The protein below binds the small molecule below.
Small molecule (SMILES): O=S(=O)(O)CCCNC(CO)(CO)CO

Binding-site contacts:
Ligand atom O3 contacts residue EDO1 of chain 1.FA at 2.9 Å.
Ligand atom O5 contacts residue ASP456 of chain 1.B at 4.1 Å.
Ligand atom O5 contacts residue VAL455 of chain 1.B at 3.6 Å.
Ligand atom S1 contacts residue VAL160 of chain 1.B at 4.1 Å.
Ligand atom O2 contacts residue EDO1 of chain 1.FA at 3.9 Å.
Ligand atom C2 contacts residue ASP456 of chain 1.B at 3.7 Å.
Ligand atom C5 contacts residue VAL455 of chain 1.B at 4.3 Å (hydrophobic).
Ligand atom O6 contacts residue ASP456 of chain 1.B at 3.2 Å (salt-bridge).
Ligand atom C6 contacts residue VAL455 of chain 1.B at 3.5 Å (hydrophobic).
Ligand atom S1 contacts residue HIS457 of chain 1.B at 4.0 Å.
Ligand atom C6 contacts residue TRP459 of chain 1.B at 3.6 Å (hydrophobic).
Ligand atom C3 contacts residue HIS457 of chain 1.B at 4.0 Å.
Ligand atom C7 contacts residue TRP459 of chain 1.B at 3.4 Å (hydrophobic).
Ligand atom O6 contacts residue TRP459 of chain 1.B at 2.8 Å (h-bond).
Ligand atom C1 contacts residue TRP459 of chain 1.B at 3.7 Å (hydrophobic).
Ligand atom O7 contacts residue TRP459 of chain 1.B at 4.3 Å.
Ligand atom O1 contacts residue EDO1 of chain 1.FA at 3.5 Å (h-bond).
Ligand atom N1 contacts residue HIS457 of chain 1.B at 4.2 Å.
Ligand atom C6 contacts residue ASP456 of chain 1.B at 3.9 Å.
Ligand atom C3 contacts residue TRP459 of chain 1.B at 3.8 Å (hydrophobic).
Ligand atom C2 contacts residue HIS457 of chain 1.B at 3.8 Å.
Ligand atom C1 contacts residue HIS457 of chain 1.B at 3.2 Å.
Ligand atom C1 contacts residue VAL160 of chain 1.B at 4.1 Å (hydrophobic).
Ligand atom S1 contacts residue EDO1 of chain 1.FA at 3.9 Å.
Ligand atom O2 contacts residue VAL160 of chain 1.B at 3.2 Å.
Ligand atom O6 contacts residue VAL455 of chain 1.B at 2.9 Å (h-bond).
Ligand atom C3 contacts residue ASP456 of chain 1.B at 3.6 Å.
Ligand atom O3 contacts residue HIS457 of chain 1.B at 4.4 Å.
Ligand atom S1 contacts residue GLN157 of chain 1.B at 4.4 Å.
Ligand atom O1 contacts residue HIS457 of chain 1.B at 3.0 Å.
Ligand atom C4 contacts residue TRP459 of chain 1.B at 4.2 Å (hydrophobic).
Ligand atom O3 contacts residue VAL160 of chain 1.B at 4.3 Å.
Ligand atom N1 contacts residue ASP456 of chain 1.B at 2.8 Å (salt-bridge).
Ligand atom C4 contacts residue ASP456 of chain 1.B at 3.5 Å.
Ligand atom O3 contacts residue GLN157 of chain 1.B at 3.4 Å.
Ligand atom O1 contacts residue GLN157 of chain 1.B at 4.2 Å.
Ligand atom O6 contacts residue GLU458 of chain 1.B at 3.3 Å (salt-bridge).
Ligand atom O6 contacts residue LEU454 of chain 1.B at 4.4 Å.
Ligand atom C5 contacts residue ASP456 of chain 1.B at 3.5 Å.
Ligand atom O6 contacts residue HIS457 of chain 1.B at 3.4 Å (h-bond).

Sequence of chain 1.B:
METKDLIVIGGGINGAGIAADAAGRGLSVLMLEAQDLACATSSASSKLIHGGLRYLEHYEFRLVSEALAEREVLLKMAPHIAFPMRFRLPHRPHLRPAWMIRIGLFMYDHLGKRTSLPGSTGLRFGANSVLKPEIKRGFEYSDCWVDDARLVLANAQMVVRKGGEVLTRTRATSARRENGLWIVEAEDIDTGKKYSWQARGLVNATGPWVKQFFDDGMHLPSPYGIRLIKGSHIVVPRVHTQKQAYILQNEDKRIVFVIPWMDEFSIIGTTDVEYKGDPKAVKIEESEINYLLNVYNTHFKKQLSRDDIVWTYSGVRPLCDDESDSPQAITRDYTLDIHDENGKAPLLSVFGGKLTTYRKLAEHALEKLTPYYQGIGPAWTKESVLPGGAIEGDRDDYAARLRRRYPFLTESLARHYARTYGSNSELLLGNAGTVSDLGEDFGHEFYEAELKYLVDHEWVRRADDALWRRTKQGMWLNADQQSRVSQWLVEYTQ